Binding-site contacts:
Ligand atom CZ contacts residue ARG390 of chain 1.C at 3.6 Å.
Ligand atom O contacts residue GLU383 of chain 1.C at 4.2 Å.
Ligand atom CE1 contacts residue ALA394 of chain 1.C at 4.3 Å (hydrophobic).
Ligand atom CE1 contacts residue VAL468 of chain 1.C at 3.7 Å (hydrophobic).
Ligand atom C contacts residue VAL467 of chain 1.C at 4.0 Å (hydrophobic).
Ligand atom CB contacts residue ASP469 of chain 1.C at 3.8 Å.
Ligand atom OD1 contacts residue HIS466 of chain 1.C at 4.0 Å.
Ligand atom CZ contacts residue VAL382 of chain 1.C at 3.9 Å (hydrophobic).
Ligand atom CD1 contacts residue ARG390 of chain 1.C at 4.3 Å.
Ligand atom CG contacts residue VAL467 of chain 1.C at 3.7 Å (hydrophobic).
Ligand atom CA contacts residue VAL467 of chain 1.C at 4.3 Å (hydrophobic).
Ligand atom CD1 contacts residue VAL467 of chain 1.C at 3.9 Å (hydrophobic).
Ligand atom CE2 contacts residue ALA394 of chain 1.C at 3.6 Å (hydrophobic).
Ligand atom OD1 contacts residue VAL467 of chain 1.C at 2.7 Å (h-bond).
Ligand atom CB contacts residue VAL382 of chain 1.C at 3.9 Å (hydrophobic).
Ligand atom CA contacts residue ASP469 of chain 1.C at 3.9 Å.
Ligand atom CB contacts residue VAL467 of chain 1.C at 4.1 Å (hydrophobic).
Ligand atom C contacts residue VAL382 of chain 1.C at 4.0 Å (hydrophobic).
Ligand atom CZ contacts residue ALA394 of chain 1.C at 3.6 Å (hydrophobic).
Ligand atom CB contacts residue GLU383 of chain 1.C at 3.7 Å.
Ligand atom CE1 contacts residue VAL382 of chain 1.C at 4.2 Å (hydrophobic).
Ligand atom CD1 contacts residue VAL468 of chain 1.C at 4.1 Å (hydrophobic).
Ligand atom CB contacts residue THR472 of chain 1.C at 4.2 Å.
Ligand atom C contacts residue GLN379 of chain 1.C at 3.0 Å.
Ligand atom O contacts residue GLN379 of chain 1.C at 3.0 Å (h-bond).
Ligand atom O contacts residue GLN379 of chain 1.C at 3.7 Å.
Ligand atom N contacts residue ASP469 of chain 1.C at 4.1 Å.
Ligand atom CD1 contacts residue GLU383 of chain 1.C at 3.8 Å.
Ligand atom N contacts residue VAL467 of chain 1.C at 3.3 Å (h-bond).
Ligand atom N contacts residue VAL467 of chain 1.C at 4.2 Å.
Ligand atom CD2 contacts residue ARG390 of chain 1.C at 3.7 Å.
Ligand atom SE contacts residue THR472 of chain 1.C at 4.3 Å.
Ligand atom O contacts residue VAL382 of chain 1.C at 3.9 Å.
Ligand atom CE contacts residue ALA394 of chain 1.C at 4.0 Å (hydrophobic).
Ligand atom SE contacts residue ALA394 of chain 1.C at 3.6 Å.
Ligand atom CE1 contacts residue VAL467 of chain 1.C at 4.1 Å (hydrophobic).
Ligand atom CE2 contacts residue ARG390 of chain 1.C at 3.1 Å.
Ligand atom CA contacts residue VAL382 of chain 1.C at 4.1 Å (hydrophobic).
Ligand atom CA contacts residue VAL467 of chain 1.C at 3.7 Å (hydrophobic).
Ligand atom CE contacts residue SER391 of chain 1.C at 3.8 Å.

The small molecule below binds the protein below.
Small molecule (SMILES): C[Se]CC[C@H](N)C(=O)N[C@@H](Cc1ccccc1)C(=O)N[C@@H](CC(N)=O)C(=O)N[C@@H](Cc1ccccc1)C(=O)N[C@H](C=O)CC(C)C

Sequence of chain 1.C:
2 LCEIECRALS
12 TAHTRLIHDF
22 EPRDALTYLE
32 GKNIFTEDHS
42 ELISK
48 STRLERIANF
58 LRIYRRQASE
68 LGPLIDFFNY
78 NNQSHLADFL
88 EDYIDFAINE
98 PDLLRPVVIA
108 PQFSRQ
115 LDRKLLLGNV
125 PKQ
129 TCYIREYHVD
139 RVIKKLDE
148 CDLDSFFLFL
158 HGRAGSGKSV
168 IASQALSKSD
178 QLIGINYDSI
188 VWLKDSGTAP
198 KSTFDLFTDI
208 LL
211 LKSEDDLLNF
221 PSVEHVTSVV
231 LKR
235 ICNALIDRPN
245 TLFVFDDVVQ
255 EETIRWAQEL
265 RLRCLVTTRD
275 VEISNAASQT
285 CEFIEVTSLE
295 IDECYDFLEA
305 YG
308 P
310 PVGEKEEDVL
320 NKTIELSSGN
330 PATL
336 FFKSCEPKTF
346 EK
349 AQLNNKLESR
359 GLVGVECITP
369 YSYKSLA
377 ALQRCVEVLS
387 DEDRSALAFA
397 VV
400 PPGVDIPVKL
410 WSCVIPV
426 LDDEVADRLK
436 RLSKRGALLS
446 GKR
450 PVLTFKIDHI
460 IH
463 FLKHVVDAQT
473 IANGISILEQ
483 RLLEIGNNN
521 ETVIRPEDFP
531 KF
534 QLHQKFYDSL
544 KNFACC